Sequence of chain 2.N:
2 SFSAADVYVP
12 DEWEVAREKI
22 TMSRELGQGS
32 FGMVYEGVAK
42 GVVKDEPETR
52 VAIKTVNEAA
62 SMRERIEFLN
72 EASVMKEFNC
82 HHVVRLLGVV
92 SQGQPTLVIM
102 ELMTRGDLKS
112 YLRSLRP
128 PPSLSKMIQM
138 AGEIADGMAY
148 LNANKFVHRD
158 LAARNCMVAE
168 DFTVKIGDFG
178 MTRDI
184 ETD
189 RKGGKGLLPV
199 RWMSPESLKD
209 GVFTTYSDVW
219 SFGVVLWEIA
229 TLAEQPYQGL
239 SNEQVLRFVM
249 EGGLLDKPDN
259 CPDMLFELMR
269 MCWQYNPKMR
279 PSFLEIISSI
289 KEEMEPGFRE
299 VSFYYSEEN

This small molecule binds to this protein.
Small molecule (SMILES): COc1cc2c(Nc3ccc(Sc4nccn4C)c(Cl)c3)c(C#N)cnc2cc1OCCCN(C)CCO

Binding-site contacts:
Ligand atom N27 contacts residue SER31 of chain 2.N at 3.1 Å (h-bond).
Ligand atom C20 contacts residue LYS55 of chain 2.N at 3.4 Å.
Ligand atom S25 contacts residue LYS55 of chain 2.N at 3.6 Å.
Ligand atom N27 contacts residue PHE69 of chain 2.N at 3.2 Å.
Ligand atom C5 contacts residue MET164 of chain 2.N at 3.7 Å (hydrophobic).
Ligand atom C31 contacts residue MET101 of chain 2.N at 3.7 Å (hydrophobic).
Ligand atom C9 contacts residue ALA53 of chain 2.N at 3.7 Å (hydrophobic).
Ligand atom C14 contacts residue THR105 of chain 2.N at 3.5 Å.
Ligand atom C1 contacts residue LEU27 of chain 2.N at 3.6 Å (hydrophobic).
Ligand atom C15 contacts residue THR105 of chain 2.N at 3.6 Å.
Ligand atom N7 contacts residue LEU103 of chain 2.N at 3.8 Å.
Ligand atom C4 contacts residue MET164 of chain 2.N at 3.3 Å (hydrophobic).
Ligand atom C26 contacts residue PHE69 of chain 2.N at 3.3 Å (hydrophobic).
Ligand atom N27 contacts residue LYS55 of chain 2.N at 3.3 Å (salt-bridge).
Ligand atom N7 contacts residue MET164 of chain 2.N at 3.1 Å.
Ligand atom N33 contacts residue MET101 of chain 2.N at 2.9 Å.
Ligand atom C28 contacts residue SER31 of chain 2.N at 3.3 Å.
Ligand atom N7 contacts residue MET104 of chain 2.N at 3.1 Å (h-bond).
Ligand atom C13 contacts residue LEU27 of chain 2.N at 3.6 Å (hydrophobic).
Ligand atom C8 contacts residue ALA53 of chain 2.N at 3.8 Å (hydrophobic).
Ligand atom C28 contacts residue GLU72 of chain 2.N at 3.2 Å.
Ligand atom C21 contacts residue LYS55 of chain 2.N at 3.6 Å.
Ligand atom C8 contacts residue MET104 of chain 2.N at 3.7 Å (hydrophobic).
Ligand atom C31 contacts residue MET76 of chain 2.N at 3.8 Å (hydrophobic).
Ligand atom C32 contacts residue MET101 of chain 2.N at 3.5 Å (hydrophobic).
Ligand atom C3 contacts residue MET104 of chain 2.N at 3.4 Å (hydrophobic).
Ligand atom C18 contacts residue VAL35 of chain 2.N at 3.8 Å (hydrophobic).
Ligand atom C2 contacts residue LEU27 of chain 2.N at 3.8 Å (hydrophobic).
Ligand atom CL24 contacts residue LYS55 of chain 2.N at 3.0 Å.
Ligand atom S25 contacts residue PHE69 of chain 2.N at 3.6 Å.
Ligand atom C9 contacts residue MET164 of chain 2.N at 3.7 Å (hydrophobic).
Ligand atom C29 contacts residue GLU72 of chain 2.N at 3.4 Å.
Ligand atom CL24 contacts residue VAL99 of chain 2.N at 3.1 Å.
Ligand atom C8 contacts residue GLU102 of chain 2.N at 3.5 Å.
Ligand atom O11 contacts residue LEU27 of chain 2.N at 3.2 Å.
Ligand atom N17 contacts residue VAL35 of chain 2.N at 3.8 Å.
Ligand atom C23 contacts residue VAL35 of chain 2.N at 3.5 Å (hydrophobic).
Ligand atom C8 contacts residue MET164 of chain 2.N at 3.3 Å (hydrophobic).
Ligand atom C22 contacts residue LYS55 of chain 2.N at 3.7 Å.
Ligand atom C16 contacts residue LEU27 of chain 2.N at 3.6 Å (hydrophobic).